The small molecule below binds the protein below.
Small molecule (SMILES): CC(=O)N[C@H]1[C@H](O[C@H]2[C@@H](O)[C@H](O)[C@@H](CO)O[C@@H]2O)O[C@H](CO)[C@@H](O)[C@@H]1O

Sequence of chain 1.A:
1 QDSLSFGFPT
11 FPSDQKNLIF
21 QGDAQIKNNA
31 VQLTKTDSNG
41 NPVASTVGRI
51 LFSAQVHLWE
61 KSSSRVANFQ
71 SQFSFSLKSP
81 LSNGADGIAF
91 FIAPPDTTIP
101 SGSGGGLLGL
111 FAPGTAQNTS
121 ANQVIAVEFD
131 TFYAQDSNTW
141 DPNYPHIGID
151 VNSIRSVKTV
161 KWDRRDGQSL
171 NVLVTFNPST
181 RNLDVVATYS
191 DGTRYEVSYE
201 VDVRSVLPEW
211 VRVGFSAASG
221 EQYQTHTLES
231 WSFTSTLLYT

Binding-site contacts:
Ligand atom O6 contacts residue ALA85 of chain 1.A at 3.8 Å.
Ligand atom O2 contacts residue GLY105 of chain 1.A at 3.6 Å.
Ligand atom C3 contacts residue ASN138 of chain 1.A at 3.9 Å.
Ligand atom C6 contacts residue LEU107 of chain 1.A at 3.6 Å (hydrophobic).
Ligand atom O3 contacts residue GLY105 of chain 1.A at 3.8 Å.
Ligand atom C4 contacts residue GLY105 of chain 1.A at 3.9 Å.
Ligand atom C4 contacts residue GLY102 of chain 1.A at 3.6 Å.
Ligand atom C5 contacts residue GLY104 of chain 1.A at 3.8 Å.
Ligand atom O4 contacts residue ASP86 of chain 1.A at 2.6 Å (salt-bridge).
Ligand atom C4 contacts residue GLY104 of chain 1.A at 3.7 Å.
Ligand atom O4 contacts residue GLY106 of chain 1.A at 3.4 Å (h-bond).
Ligand atom C8 contacts residue GLU221 of chain 1.A at 3.8 Å.
Ligand atom C7 contacts residue GLY220 of chain 1.A at 3.7 Å.
Ligand atom O3 contacts residue ASN138 of chain 1.A at 3.9 Å.
Ligand atom O4 contacts residue GLY102 of chain 1.A at 2.8 Å (h-bond).
Ligand atom O6 contacts residue ASP86 of chain 1.A at 2.8 Å (salt-bridge).
Ligand atom C5 contacts residue PHE132 of chain 1.A at 3.8 Å (hydrophobic).
Ligand atom O7 contacts residue SER45 of chain 1.A at 3.5 Å (h-bond).
Ligand atom O4 contacts residue ASN138 of chain 1.A at 2.9 Å (h-bond).
Ligand atom O1 contacts residue SER137 of chain 1.A at 3.8 Å.
Ligand atom O6 contacts residue GLN222 of chain 1.A at 3.0 Å (h-bond).
Ligand atom O6 contacts residue GLY220 of chain 1.A at 3.1 Å (h-bond).
Ligand atom C6 contacts residue GLY104 of chain 1.A at 3.5 Å.
Ligand atom C6 contacts residue PHE132 of chain 1.A at 3.6 Å (hydrophobic).
Ligand atom C6 contacts residue GLY102 of chain 1.A at 3.7 Å.
Ligand atom C3 contacts residue SER137 of chain 1.A at 3.8 Å.
Ligand atom O3 contacts residue GLY106 of chain 1.A at 3.0 Å (h-bond).
Ligand atom C4 contacts residue ASP86 of chain 1.A at 3.5 Å.
Ligand atom C3 contacts residue GLY106 of chain 1.A at 3.9 Å.
Ligand atom O5 contacts residue GLY104 of chain 1.A at 3.6 Å (h-bond).
Ligand atom O6 contacts residue GLU221 of chain 1.A at 2.9 Å (salt-bridge).
Ligand atom C6 contacts residue GLU221 of chain 1.A at 3.8 Å.
Ligand atom O5 contacts residue GLY105 of chain 1.A at 3.8 Å.
Ligand atom C6 contacts residue GLN222 of chain 1.A at 3.2 Å.
Ligand atom O7 contacts residue GLY220 of chain 1.A at 3.3 Å.
Ligand atom O6 contacts residue LEU107 of chain 1.A at 3.8 Å.
Ligand atom O5 contacts residue GLU221 of chain 1.A at 3.0 Å (salt-bridge).
Ligand atom C4 contacts residue GLY106 of chain 1.A at 3.6 Å.
Ligand atom C6 contacts residue ASP86 of chain 1.A at 3.6 Å.
Ligand atom O4 contacts residue PHE132 of chain 1.A at 3.4 Å.